Sequence of chain 1.H:
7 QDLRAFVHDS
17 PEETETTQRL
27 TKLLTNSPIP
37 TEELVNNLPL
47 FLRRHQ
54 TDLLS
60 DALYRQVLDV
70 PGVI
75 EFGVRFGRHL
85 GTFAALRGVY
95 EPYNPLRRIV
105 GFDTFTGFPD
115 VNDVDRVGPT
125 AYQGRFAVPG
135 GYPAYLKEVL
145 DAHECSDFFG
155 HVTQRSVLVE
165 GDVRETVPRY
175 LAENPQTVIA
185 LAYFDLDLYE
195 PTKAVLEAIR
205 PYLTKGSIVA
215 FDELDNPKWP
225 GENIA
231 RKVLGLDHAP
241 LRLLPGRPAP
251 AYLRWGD

Binding-site contacts:
Ligand atom CA contacts residue ASP216 of chain 1.H at 3.8 Å.
Ligand atom N contacts residue GLU217 of chain 1.H at 2.7 Å (salt-bridge).
Ligand atom OE2 contacts residue LYS222 of chain 1.H at 3.7 Å.
Ligand atom N contacts residue ASP189 of chain 1.H at 3.6 Å.
Ligand atom OXT contacts residue GLU217 of chain 1.H at 3.2 Å (salt-bridge).
Ligand atom OE1 contacts residue PHE130 of chain 1.H at 3.3 Å.
Ligand atom OXT contacts residue NA1 of chain 1.RA at 2.9 Å (h-bond).
Ligand atom CB contacts residue GLU217 of chain 1.H at 4.0 Å.
Ligand atom CG contacts residue TRP223 of chain 1.H at 4.0 Å (hydrophobic).
Ligand atom CB contacts residue PHE130 of chain 1.H at 4.0 Å (hydrophobic).
Ligand atom OE2 contacts residue TRP223 of chain 1.H at 3.0 Å (h-bond).
Ligand atom N contacts residue NA1 of chain 1.RA at 4.0 Å.
Ligand atom C contacts residue GLU217 of chain 1.H at 3.7 Å.
Ligand atom CD contacts residue TRP223 of chain 1.H at 3.6 Å (hydrophobic).
Ligand atom C contacts residue NA1 of chain 1.RA at 4.0 Å.
Ligand atom OE1 contacts residue TRP223 of chain 1.H at 4.5 Å.
Ligand atom CA contacts residue GLU217 of chain 1.H at 3.6 Å.
Ligand atom N contacts residue ASP191 of chain 1.H at 4.0 Å.
Ligand atom C contacts residue ASP216 of chain 1.H at 4.0 Å.
Ligand atom CD contacts residue PHE130 of chain 1.H at 4.1 Å (hydrophobic).
Ligand atom OXT contacts residue ASP216 of chain 1.H at 3.3 Å (salt-bridge).
Ligand atom OXT contacts residue EDO1 of chain 1.SA at 3.8 Å.
Ligand atom CG contacts residue GLU217 of chain 1.H at 3.4 Å.
Ligand atom N contacts residue ASP216 of chain 1.H at 2.8 Å (salt-bridge).

This small molecule binds to this protein.
Small molecule (SMILES): N[C@@H](CCC(=O)O)C(=O)O